Sequence of chain 1.D:
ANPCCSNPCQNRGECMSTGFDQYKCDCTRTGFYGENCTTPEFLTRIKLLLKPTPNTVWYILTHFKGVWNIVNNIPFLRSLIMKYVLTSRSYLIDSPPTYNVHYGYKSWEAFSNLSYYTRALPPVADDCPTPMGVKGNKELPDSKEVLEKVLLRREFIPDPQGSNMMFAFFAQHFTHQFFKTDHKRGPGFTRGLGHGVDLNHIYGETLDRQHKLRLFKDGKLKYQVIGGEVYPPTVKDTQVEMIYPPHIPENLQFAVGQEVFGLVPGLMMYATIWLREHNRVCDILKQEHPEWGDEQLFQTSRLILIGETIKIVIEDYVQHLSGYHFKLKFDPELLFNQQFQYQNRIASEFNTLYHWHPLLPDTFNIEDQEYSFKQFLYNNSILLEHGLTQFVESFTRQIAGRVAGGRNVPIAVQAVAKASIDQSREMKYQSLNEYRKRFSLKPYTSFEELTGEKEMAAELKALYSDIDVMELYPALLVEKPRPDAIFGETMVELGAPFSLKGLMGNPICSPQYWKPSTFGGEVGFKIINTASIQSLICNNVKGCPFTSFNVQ

This protein binds this small molecule.
Small molecule (SMILES): Cc1ccc(Nc2c(F)cccc2Cl)c(CC(=O)O)c1

Binding-site contacts:
Ligand atom CLE contacts residue VAL318 of chain 1.D at 3.8 Å.
Ligand atom OAB contacts residue SER499 of chain 1.D at 2.4 Å (h-bond).
Ligand atom CAA contacts residue MET491 of chain 1.D at 3.8 Å (hydrophobic).
Ligand atom CAK contacts residue TYR354 of chain 1.D at 3.6 Å (hydrophobic).
Ligand atom CAQ contacts residue VAL318 of chain 1.D at 3.5 Å (hydrophobic).
Ligand atom CAI contacts residue ALA496 of chain 1.D at 3.7 Å (hydrophobic).
Ligand atom CAI contacts residue GLY495 of chain 1.D at 3.4 Å.
Ligand atom CAJ contacts residue GLY495 of chain 1.D at 3.8 Å.
Ligand atom CAO contacts residue TRP356 of chain 1.D at 3.9 Å (hydrophobic).
Ligand atom CAG contacts residue VAL492 of chain 1.D at 3.6 Å (hydrophobic).
Ligand atom CAT contacts residue VAL318 of chain 1.D at 3.9 Å (hydrophobic).
Ligand atom CAR contacts residue LEU321 of chain 1.D at 3.9 Å (hydrophobic).
Ligand atom CAN contacts residue SER499 of chain 1.D at 3.2 Å.
Ligand atom CAH contacts residue VAL318 of chain 1.D at 3.8 Å (hydrophobic).
Ligand atom OAC contacts residue TYR354 of chain 1.D at 2.8 Å (h-bond).
Ligand atom CAJ contacts residue ALA496 of chain 1.D at 3.6 Å (hydrophobic).
Ligand atom OAC contacts residue SER499 of chain 1.D at 3.3 Å (h-bond).
Ligand atom CAO contacts residue GLY495 of chain 1.D at 3.8 Å.
Ligand atom CAN contacts residue TYR354 of chain 1.D at 3.4 Å (hydrophobic).
Ligand atom CAI contacts residue MET491 of chain 1.D at 3.4 Å (hydrophobic).
Ligand atom CAL contacts residue TYR317 of chain 1.D at 3.5 Å (hydrophobic).
Ligand atom CAN contacts residue TYR317 of chain 1.D at 3.7 Å (hydrophobic).
Ligand atom CAA contacts residue LEU353 of chain 1.D at 3.9 Å (hydrophobic).
Ligand atom CAG contacts residue SER322 of chain 1.D at 3.8 Å.
Ligand atom CLE contacts residue ALA496 of chain 1.D at 3.9 Å.
Ligand atom CAK contacts residue TRP356 of chain 1.D at 3.5 Å (hydrophobic).
Ligand atom CAH contacts residue ALA496 of chain 1.D at 3.6 Å (hydrophobic).
Ligand atom CLE contacts residue SER499 of chain 1.D at 3.5 Å.
Ligand atom OAC contacts residue TYR317 of chain 1.D at 3.6 Å.
Ligand atom CAL contacts residue TYR354 of chain 1.D at 3.2 Å (hydrophobic).
Ligand atom CAF contacts residue TYR324 of chain 1.D at 3.5 Å (hydrophobic).
Ligand atom CAL contacts residue LEU321 of chain 1.D at 3.7 Å (hydrophobic).
Ligand atom CAR contacts residue TYR354 of chain 1.D at 4.1 Å (hydrophobic).
Ligand atom CAF contacts residue SER322 of chain 1.D at 4.0 Å.
Ligand atom CAA contacts residue TRP356 of chain 1.D at 3.9 Å (hydrophobic).
Ligand atom CAA contacts residue GLY495 of chain 1.D at 3.8 Å.
Ligand atom CAQ contacts residue ALA496 of chain 1.D at 3.7 Å (hydrophobic).
Ligand atom OAB contacts residue VAL318 of chain 1.D at 3.3 Å.
Ligand atom FAD contacts residue LEU321 of chain 1.D at 3.9 Å.
Ligand atom CLE contacts residue LEU500 of chain 1.D at 3.7 Å.